This small molecule binds to this protein.
Small molecule (SMILES): CN1CCc2cc3c(cc2[C@H]1[C@@H]1OC(=O)c2c1ccc1c2OCO1)OCO3

Binding-site contacts:
Ligand atom C04 contacts residue TYR230 of chain 1.B at 3.5 Å (hydrophobic).
Ligand atom N02 contacts residue TYR182 of chain 1.B at 3.8 Å.
Ligand atom C13 contacts residue ARG102 of chain 1.A at 3.3 Å.
Ligand atom C05 contacts residue THR165 of chain 1.A at 3.6 Å.
Ligand atom C09 contacts residue PHE100 of chain 1.A at 3.7 Å (hydrophobic).
Ligand atom O10 contacts residue PHE81 of chain 1.A at 3.4 Å.
Ligand atom C01 contacts residue PHE100 of chain 1.A at 4.0 Å (hydrophobic).
Ligand atom O17 contacts residue THR227 of chain 1.B at 3.9 Å.
Ligand atom C26 contacts residue ARG232 of chain 1.B at 4.1 Å.
Ligand atom C23 contacts residue PHE225 of chain 1.B at 4.1 Å (hydrophobic).
Ligand atom C20 contacts residue PHE225 of chain 1.B at 3.4 Å (hydrophobic).
Ligand atom C26 contacts residue PHE225 of chain 1.B at 3.8 Å (hydrophobic).
Ligand atom C04 contacts residue TYR182 of chain 1.B at 3.8 Å (hydrophobic).
Ligand atom C27 contacts residue PHE225 of chain 1.B at 3.6 Å (hydrophobic).
Ligand atom C27 contacts residue PHE100 of chain 1.A at 4.0 Å (hydrophobic).
Ligand atom C06 contacts residue THR165 of chain 1.A at 4.0 Å.
Ligand atom C14 contacts residue ARG102 of chain 1.A at 3.3 Å.
Ligand atom C07 contacts residue PHE100 of chain 1.A at 4.1 Å (hydrophobic).
Ligand atom C01 contacts residue TYR122 of chain 1.B at 4.1 Å (hydrophobic).
Ligand atom O19 contacts residue PHE225 of chain 1.B at 3.7 Å.
Ligand atom C16 contacts residue PHE225 of chain 1.B at 3.8 Å (hydrophobic).
Ligand atom O22 contacts residue PHE225 of chain 1.B at 3.9 Å.
Ligand atom O10 contacts residue PHE100 of chain 1.A at 3.5 Å.
Ligand atom C21 contacts residue PHE225 of chain 1.B at 3.7 Å (hydrophobic).
Ligand atom O24 contacts residue PHE81 of chain 1.A at 3.4 Å.
Ligand atom C11 contacts residue ARG102 of chain 1.A at 4.0 Å.
Ligand atom C27 contacts residue TYR122 of chain 1.B at 4.2 Å (hydrophobic).
Ligand atom C14 contacts residue THR165 of chain 1.A at 3.6 Å.
Ligand atom C08 contacts residue PHE100 of chain 1.A at 3.7 Å (hydrophobic).
Ligand atom O17 contacts residue PHE225 of chain 1.B at 3.7 Å.
Ligand atom C28 contacts residue PHE225 of chain 1.B at 3.4 Å (hydrophobic).
Ligand atom C11 contacts residue PHE100 of chain 1.A at 4.1 Å (hydrophobic).
Ligand atom O24 contacts residue PHE225 of chain 1.B at 4.1 Å.
Ligand atom C25 contacts residue PHE81 of chain 1.A at 3.8 Å (hydrophobic).
Ligand atom C01 contacts residue TYR182 of chain 1.B at 3.5 Å (hydrophobic).
Ligand atom C23 contacts residue PHE81 of chain 1.A at 3.6 Å (hydrophobic).
Ligand atom C25 contacts residue PHE225 of chain 1.B at 3.6 Å (hydrophobic).
Ligand atom C11 contacts residue PHE81 of chain 1.A at 4.0 Å (hydrophobic).
Ligand atom C18 contacts residue PHE225 of chain 1.B at 3.5 Å (hydrophobic).
Ligand atom O12 contacts residue ARG102 of chain 1.A at 2.9 Å (salt-bridge).

Sequence of chain 1.B:
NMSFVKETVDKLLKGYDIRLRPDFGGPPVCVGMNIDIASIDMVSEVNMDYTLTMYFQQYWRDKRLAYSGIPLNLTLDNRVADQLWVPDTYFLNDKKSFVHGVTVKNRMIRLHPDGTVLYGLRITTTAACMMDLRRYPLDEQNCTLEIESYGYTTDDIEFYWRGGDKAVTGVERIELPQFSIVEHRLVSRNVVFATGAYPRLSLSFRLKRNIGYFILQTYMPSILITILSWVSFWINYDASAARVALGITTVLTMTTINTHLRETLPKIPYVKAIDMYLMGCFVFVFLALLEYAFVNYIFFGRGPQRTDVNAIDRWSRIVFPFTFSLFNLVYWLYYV

Sequence of chain 1.A:
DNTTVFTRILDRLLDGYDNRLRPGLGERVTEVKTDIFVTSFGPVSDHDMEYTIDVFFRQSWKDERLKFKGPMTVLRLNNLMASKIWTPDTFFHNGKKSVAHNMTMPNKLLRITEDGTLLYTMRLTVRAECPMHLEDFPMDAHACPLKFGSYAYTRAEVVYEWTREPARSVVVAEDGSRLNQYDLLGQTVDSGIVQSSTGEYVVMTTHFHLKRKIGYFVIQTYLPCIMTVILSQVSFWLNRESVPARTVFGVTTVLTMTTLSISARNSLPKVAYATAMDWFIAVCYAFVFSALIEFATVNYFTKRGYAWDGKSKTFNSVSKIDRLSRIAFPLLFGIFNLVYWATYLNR